Sequence of chain 3.G:
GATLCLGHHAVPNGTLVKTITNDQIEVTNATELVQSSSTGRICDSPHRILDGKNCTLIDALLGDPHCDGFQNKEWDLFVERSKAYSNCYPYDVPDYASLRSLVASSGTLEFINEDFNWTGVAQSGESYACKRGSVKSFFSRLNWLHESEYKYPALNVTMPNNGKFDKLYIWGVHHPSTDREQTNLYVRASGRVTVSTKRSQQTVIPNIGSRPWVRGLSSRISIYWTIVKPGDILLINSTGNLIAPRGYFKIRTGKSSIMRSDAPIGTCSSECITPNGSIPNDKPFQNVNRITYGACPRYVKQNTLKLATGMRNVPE

Sequence of chain 3.H:
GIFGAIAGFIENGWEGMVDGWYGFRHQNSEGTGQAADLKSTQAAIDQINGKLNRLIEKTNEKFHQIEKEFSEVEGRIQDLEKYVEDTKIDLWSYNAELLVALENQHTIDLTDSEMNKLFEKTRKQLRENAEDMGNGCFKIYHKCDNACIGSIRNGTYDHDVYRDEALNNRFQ

Binding-site contacts:
Ligand atom C8 contacts residue SER39 of chain 3.G at 3.3 Å.
Ligand atom C1 contacts residue VAL291 of chain 3.G at 3.6 Å (hydrophobic).
Ligand atom O6 contacts residue GLU69 of chain 3.H at 3.8 Å.
Ligand atom N2 contacts residue VAL291 of chain 3.G at 3.1 Å (h-bond).
Ligand atom C4 contacts residue ASN279 of chain 3.G at 4.3 Å.
Ligand atom C3 contacts residue VAL291 of chain 3.G at 3.8 Å (hydrophobic).
Ligand atom C8 contacts residue ASN290 of chain 3.G at 4.3 Å.
Ligand atom C7 contacts residue ASN279 of chain 3.G at 3.6 Å.
Ligand atom C8 contacts residue VAL291 of chain 3.G at 3.8 Å (hydrophobic).
Ligand atom C3 contacts residue ASN279 of chain 3.G at 3.8 Å.
Ligand atom C1 contacts residue ASN279 of chain 3.G at 1.4 Å.
Ligand atom C8 contacts residue GLU69 of chain 3.H at 3.1 Å.
Ligand atom C2 contacts residue ASN279 of chain 3.G at 2.5 Å.
Ligand atom C5 contacts residue ASN279 of chain 3.G at 3.6 Å.
Ligand atom O5 contacts residue ASN279 of chain 3.G at 2.4 Å (h-bond).
Ligand atom C1 contacts residue ASN292 of chain 3.G at 4.2 Å.
Ligand atom C2 contacts residue VAL291 of chain 3.G at 3.6 Å (hydrophobic).
Ligand atom C5 contacts residue ASN292 of chain 3.G at 4.2 Å.
Ligand atom C8 contacts residue ARG293 of chain 3.G at 4.2 Å.
Ligand atom N2 contacts residue ASN279 of chain 3.G at 2.9 Å (h-bond).
Ligand atom O6 contacts residue ASN292 of chain 3.G at 4.0 Å.
Ligand atom C7 contacts residue GLU69 of chain 3.H at 4.4 Å.
Ligand atom C7 contacts residue VAL291 of chain 3.G at 4.1 Å (hydrophobic).
Ligand atom O7 contacts residue ASN279 of chain 3.G at 3.9 Å.
Ligand atom O5 contacts residue ASN292 of chain 3.G at 4.2 Å.

A small-molecule ligand and the protein it binds are described below.
Small molecule (SMILES): CC(=O)N[C@H]1[C@H](O[C@H]2[C@H](O)[C@@H](NC(C)=O)CO[C@@H]2CO)O[C@H](CO)[C@@H](O)[C@@H]1O